A small-molecule ligand and the protein it binds are described below.
Small molecule (SMILES): CC(=O)N[C@H]1[C@H](O[C@H]2[C@H](O)[C@@H](NC(C)=O)CO[C@@H]2CO)O[C@H](CO)[C@@H](O)[C@@H]1O

Binding-site contacts:
Ligand atom C1 contacts residue ASN316 of chain 1.A at 1.5 Å.
Ligand atom N2 contacts residue ASN316 of chain 1.A at 3.0 Å (h-bond).
Ligand atom O5 contacts residue ASN316 of chain 1.A at 2.5 Å (h-bond).
Ligand atom C3 contacts residue ASN316 of chain 1.A at 3.9 Å.
Ligand atom C8 contacts residue ASP456 of chain 1.A at 3.2 Å.
Ligand atom C7 contacts residue ASN316 of chain 1.A at 3.3 Å.
Ligand atom C2 contacts residue ASN316 of chain 1.A at 2.5 Å.
Ligand atom C8 contacts residue ASN316 of chain 1.A at 3.8 Å.
Ligand atom C4 contacts residue ASN316 of chain 1.A at 4.4 Å.
Ligand atom C5 contacts residue ASN316 of chain 1.A at 3.8 Å.
Ligand atom O7 contacts residue ASN316 of chain 1.A at 3.3 Å (h-bond).

Sequence of chain 1.A:
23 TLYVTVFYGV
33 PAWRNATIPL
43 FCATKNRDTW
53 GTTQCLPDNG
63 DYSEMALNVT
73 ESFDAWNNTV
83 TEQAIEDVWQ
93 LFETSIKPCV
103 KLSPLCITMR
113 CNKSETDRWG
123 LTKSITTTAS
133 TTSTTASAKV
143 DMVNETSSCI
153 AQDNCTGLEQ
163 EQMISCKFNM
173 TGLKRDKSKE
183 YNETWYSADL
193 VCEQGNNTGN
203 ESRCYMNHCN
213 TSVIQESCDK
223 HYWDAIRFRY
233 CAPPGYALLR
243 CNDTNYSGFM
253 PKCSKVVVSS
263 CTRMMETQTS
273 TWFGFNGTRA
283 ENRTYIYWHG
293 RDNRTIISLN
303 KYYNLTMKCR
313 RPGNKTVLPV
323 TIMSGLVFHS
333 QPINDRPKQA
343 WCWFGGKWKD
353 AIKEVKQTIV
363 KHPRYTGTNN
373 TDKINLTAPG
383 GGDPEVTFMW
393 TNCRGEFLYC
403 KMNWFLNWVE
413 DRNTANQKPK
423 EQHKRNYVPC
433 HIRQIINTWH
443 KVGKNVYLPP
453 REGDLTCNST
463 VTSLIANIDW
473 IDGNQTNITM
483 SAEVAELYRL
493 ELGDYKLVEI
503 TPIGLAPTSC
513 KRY